Binding-site contacts:
Ligand atom C1 contacts residue ASN709 of chain 1.B at 1.4 Å.
Ligand atom C3 contacts residue ASN709 of chain 1.B at 3.9 Å.
Ligand atom C7 contacts residue ASN709 of chain 1.B at 3.7 Å.
Ligand atom C2 contacts residue ASN709 of chain 1.B at 2.6 Å.
Ligand atom C5 contacts residue ASN709 of chain 1.B at 3.6 Å.
Ligand atom N2 contacts residue SER708 of chain 1.B at 4.3 Å.
Ligand atom C1 contacts residue ASP796 of chain 1.A at 4.4 Å.
Ligand atom N2 contacts residue ASN709 of chain 1.B at 2.7 Å (h-bond).
Ligand atom C7 contacts residue SER708 of chain 1.B at 4.2 Å.
Ligand atom C8 contacts residue SER708 of chain 1.B at 3.4 Å.
Ligand atom O5 contacts residue ASN709 of chain 1.B at 2.3 Å (h-bond).
Ligand atom C8 contacts residue ASN709 of chain 1.B at 3.9 Å.
Ligand atom C4 contacts residue ASN709 of chain 1.B at 4.2 Å.

Sequence of chain 1.B:
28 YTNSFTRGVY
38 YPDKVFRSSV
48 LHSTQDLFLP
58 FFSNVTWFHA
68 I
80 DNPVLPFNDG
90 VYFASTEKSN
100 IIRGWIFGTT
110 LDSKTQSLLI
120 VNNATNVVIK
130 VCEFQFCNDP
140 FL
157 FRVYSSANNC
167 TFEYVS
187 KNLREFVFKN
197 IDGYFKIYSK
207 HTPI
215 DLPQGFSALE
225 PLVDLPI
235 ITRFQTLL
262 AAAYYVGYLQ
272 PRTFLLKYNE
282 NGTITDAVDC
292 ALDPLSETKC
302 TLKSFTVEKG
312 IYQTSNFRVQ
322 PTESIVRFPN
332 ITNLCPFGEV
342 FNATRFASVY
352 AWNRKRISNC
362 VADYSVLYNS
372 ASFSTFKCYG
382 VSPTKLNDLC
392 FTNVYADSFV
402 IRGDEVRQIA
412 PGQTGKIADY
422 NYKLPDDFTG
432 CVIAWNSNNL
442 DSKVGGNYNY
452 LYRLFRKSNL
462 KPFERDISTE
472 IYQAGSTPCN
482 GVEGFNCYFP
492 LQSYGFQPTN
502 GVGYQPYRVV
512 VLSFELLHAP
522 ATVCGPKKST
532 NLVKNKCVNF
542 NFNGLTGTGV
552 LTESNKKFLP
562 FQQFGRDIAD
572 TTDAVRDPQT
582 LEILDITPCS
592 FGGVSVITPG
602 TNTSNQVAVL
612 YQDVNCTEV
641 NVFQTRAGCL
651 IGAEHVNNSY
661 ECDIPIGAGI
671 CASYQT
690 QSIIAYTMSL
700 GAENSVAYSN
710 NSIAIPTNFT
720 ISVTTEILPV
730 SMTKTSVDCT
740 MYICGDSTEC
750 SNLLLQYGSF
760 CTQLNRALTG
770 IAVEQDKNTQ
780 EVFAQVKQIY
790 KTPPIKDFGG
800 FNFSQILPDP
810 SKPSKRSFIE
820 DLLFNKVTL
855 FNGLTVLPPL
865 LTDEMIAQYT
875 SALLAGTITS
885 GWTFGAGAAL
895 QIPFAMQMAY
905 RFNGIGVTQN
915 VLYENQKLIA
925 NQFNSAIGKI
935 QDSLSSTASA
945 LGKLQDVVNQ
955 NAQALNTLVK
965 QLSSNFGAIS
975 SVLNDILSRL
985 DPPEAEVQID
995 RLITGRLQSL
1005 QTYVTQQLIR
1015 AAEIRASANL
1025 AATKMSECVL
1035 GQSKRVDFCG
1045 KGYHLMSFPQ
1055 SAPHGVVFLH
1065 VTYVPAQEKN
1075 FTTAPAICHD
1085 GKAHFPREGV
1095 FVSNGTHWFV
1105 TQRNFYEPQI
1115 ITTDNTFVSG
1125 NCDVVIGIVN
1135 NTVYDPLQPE

Sequence of chain 1.A:
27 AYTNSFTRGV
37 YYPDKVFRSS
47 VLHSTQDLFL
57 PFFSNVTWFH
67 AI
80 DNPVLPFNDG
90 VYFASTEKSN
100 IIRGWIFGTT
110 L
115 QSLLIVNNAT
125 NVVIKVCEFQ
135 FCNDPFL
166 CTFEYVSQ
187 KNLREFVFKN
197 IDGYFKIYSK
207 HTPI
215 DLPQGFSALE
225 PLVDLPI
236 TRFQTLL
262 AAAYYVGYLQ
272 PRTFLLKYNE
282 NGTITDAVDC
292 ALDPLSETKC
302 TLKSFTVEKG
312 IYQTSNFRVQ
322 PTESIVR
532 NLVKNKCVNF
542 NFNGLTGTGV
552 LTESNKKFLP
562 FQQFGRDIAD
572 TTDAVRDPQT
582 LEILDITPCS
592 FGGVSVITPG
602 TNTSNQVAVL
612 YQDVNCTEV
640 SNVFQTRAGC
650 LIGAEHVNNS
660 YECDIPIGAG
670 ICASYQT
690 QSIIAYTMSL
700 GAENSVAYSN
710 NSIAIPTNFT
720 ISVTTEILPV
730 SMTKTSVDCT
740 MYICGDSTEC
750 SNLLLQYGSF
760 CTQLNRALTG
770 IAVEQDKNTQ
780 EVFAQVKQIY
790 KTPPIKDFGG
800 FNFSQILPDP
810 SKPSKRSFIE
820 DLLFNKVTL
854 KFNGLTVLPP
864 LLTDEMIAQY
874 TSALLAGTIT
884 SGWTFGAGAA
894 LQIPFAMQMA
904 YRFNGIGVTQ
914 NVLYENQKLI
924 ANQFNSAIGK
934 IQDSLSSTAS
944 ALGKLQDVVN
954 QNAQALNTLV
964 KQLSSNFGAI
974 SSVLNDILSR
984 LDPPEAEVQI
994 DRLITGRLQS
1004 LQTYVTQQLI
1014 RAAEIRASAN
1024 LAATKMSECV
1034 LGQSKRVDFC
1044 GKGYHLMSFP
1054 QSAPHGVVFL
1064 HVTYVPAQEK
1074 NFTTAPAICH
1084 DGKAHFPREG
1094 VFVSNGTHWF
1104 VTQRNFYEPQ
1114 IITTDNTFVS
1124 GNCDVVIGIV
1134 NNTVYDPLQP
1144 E

A small-molecule ligand and the protein it binds are described below.
Small molecule (SMILES): CC(=O)N[C@@H]1[C@@H](O)[C@H](O)[C@@H](CO)O[C@H]1O